Binding-site contacts:
Ligand atom O5 contacts residue THR37 of chain 1.A at 3.7 Å.
Ligand atom O6 contacts residue THR37 of chain 1.A at 3.0 Å (h-bond).
Ligand atom O6 contacts residue GLU39 of chain 1.A at 3.7 Å.
Ligand atom O5 contacts residue ASN35 of chain 1.A at 2.4 Å (h-bond).
Ligand atom C3 contacts residue ASN35 of chain 1.A at 3.8 Å.
Ligand atom C6 contacts residue GLU39 of chain 1.A at 3.7 Å.
Ligand atom C1 contacts residue ASN35 of chain 1.A at 1.4 Å.
Ligand atom N2 contacts residue ASN35 of chain 1.A at 3.0 Å (h-bond).
Ligand atom C1 contacts residue ASN40 of chain 1.A at 4.1 Å.
Ligand atom C1 contacts residue THR37 of chain 1.A at 4.2 Å.
Ligand atom C7 contacts residue GLN322 of chain 1.A at 4.3 Å.
Ligand atom O6 contacts residue ASN40 of chain 1.A at 3.9 Å.
Ligand atom C7 contacts residue ASN35 of chain 1.A at 3.4 Å.
Ligand atom C5 contacts residue ASN40 of chain 1.A at 4.4 Å.
Ligand atom C5 contacts residue THR37 of chain 1.A at 4.2 Å.
Ligand atom C6 contacts residue ASN40 of chain 1.A at 4.2 Å.
Ligand atom C5 contacts residue ASN35 of chain 1.A at 3.7 Å.
Ligand atom O7 contacts residue ASN35 of chain 1.A at 3.5 Å (h-bond).
Ligand atom C4 contacts residue ASN35 of chain 1.A at 4.2 Å.
Ligand atom C8 contacts residue GLN322 of chain 1.A at 3.3 Å.
Ligand atom O5 contacts residue ASN40 of chain 1.A at 3.3 Å (h-bond).
Ligand atom C6 contacts residue THR37 of chain 1.A at 4.2 Å.
Ligand atom C2 contacts residue ASN35 of chain 1.A at 2.4 Å.

A small-molecule ligand and the protein it binds are described below.
Small molecule (SMILES): CC(=O)N[C@@H]1[C@@H](O)[C@H](O)[C@@H](CO)O[C@H]1O

Sequence of chain 1.A:
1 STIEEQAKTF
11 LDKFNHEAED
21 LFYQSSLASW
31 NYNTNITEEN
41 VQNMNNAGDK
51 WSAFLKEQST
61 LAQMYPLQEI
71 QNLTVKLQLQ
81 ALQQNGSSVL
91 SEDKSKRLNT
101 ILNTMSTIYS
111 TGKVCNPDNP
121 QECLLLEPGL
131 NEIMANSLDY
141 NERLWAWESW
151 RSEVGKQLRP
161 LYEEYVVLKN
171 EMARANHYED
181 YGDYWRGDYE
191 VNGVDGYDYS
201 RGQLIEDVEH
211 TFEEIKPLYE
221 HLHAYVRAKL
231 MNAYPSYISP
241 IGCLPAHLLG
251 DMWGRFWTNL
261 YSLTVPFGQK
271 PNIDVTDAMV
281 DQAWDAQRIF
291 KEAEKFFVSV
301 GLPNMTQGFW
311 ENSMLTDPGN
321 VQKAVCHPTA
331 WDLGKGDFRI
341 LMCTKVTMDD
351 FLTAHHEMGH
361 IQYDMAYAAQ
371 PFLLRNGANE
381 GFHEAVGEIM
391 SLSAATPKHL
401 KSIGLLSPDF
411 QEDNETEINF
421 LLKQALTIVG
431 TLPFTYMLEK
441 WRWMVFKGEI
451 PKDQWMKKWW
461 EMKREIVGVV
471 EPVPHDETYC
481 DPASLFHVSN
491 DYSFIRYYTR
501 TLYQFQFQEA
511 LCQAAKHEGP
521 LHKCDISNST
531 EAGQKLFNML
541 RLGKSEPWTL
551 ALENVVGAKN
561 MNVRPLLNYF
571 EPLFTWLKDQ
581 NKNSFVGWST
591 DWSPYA